This small molecule binds to this protein.
Small molecule (SMILES): CC(=O)N[C@H]1[C@H](O[C@H]2[C@H](O)[C@@H](NC(C)=O)CO[C@@H]2CO)O[C@H](CO)[C@@H](O[C@@H]2O[C@H](CO)[C@@H](O)[C@H](O[C@H]3O[C@H](CO)[C@@H](O)[C@H](O)[C@@H]3O)[C@@H]2O)[C@@H]1O

Sequence of chain 1.A:
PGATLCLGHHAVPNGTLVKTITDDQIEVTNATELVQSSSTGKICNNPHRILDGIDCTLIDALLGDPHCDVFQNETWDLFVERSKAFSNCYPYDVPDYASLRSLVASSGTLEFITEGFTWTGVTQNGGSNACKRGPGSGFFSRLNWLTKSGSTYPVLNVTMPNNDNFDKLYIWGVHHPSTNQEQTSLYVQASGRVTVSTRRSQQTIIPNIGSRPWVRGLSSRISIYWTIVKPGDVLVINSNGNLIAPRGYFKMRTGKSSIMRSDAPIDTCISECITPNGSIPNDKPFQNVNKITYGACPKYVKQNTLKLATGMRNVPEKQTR

Binding-site contacts:
Ligand atom C6 contacts residue THR159 of chain 1.E at 3.6 Å.
Ligand atom C8 contacts residue TRP214 of chain 1.A at 4.4 Å (hydrophobic).
Ligand atom O7 contacts residue PRO213 of chain 1.A at 3.3 Å.
Ligand atom O7 contacts residue TRP214 of chain 1.A at 2.8 Å (h-bond).
Ligand atom C2 contacts residue TRP214 of chain 1.A at 3.9 Å (hydrophobic).
Ligand atom O7 contacts residue ASN157 of chain 1.E at 3.9 Å.
Ligand atom C3 contacts residue TRP214 of chain 1.A at 4.1 Å (hydrophobic).
Ligand atom O5 contacts residue ASN157 of chain 1.E at 2.2 Å (h-bond).
Ligand atom O7 contacts residue ARG212 of chain 1.A at 3.8 Å.
Ligand atom C7 contacts residue SER211 of chain 1.A at 3.6 Å.
Ligand atom O6 contacts residue THR159 of chain 1.E at 4.3 Å.
Ligand atom C8 contacts residue VAL234 of chain 1.E at 4.0 Å (hydrophobic).
Ligand atom C4 contacts residue TRP214 of chain 1.A at 4.0 Å (hydrophobic).
Ligand atom C8 contacts residue THR159 of chain 1.E at 3.5 Å.
Ligand atom C3 contacts residue ASN157 of chain 1.E at 3.8 Å.
Ligand atom C5 contacts residue ASN157 of chain 1.E at 3.6 Å.
Ligand atom O4 contacts residue TRP214 of chain 1.A at 3.5 Å.
Ligand atom C8 contacts residue THR179 of chain 1.A at 4.2 Å.
Ligand atom C2 contacts residue TRP214 of chain 1.A at 4.4 Å (hydrophobic).
Ligand atom O3 contacts residue SER211 of chain 1.A at 4.4 Å.
Ligand atom C8 contacts residue SER211 of chain 1.A at 3.7 Å.
Ligand atom O6 contacts residue TRP214 of chain 1.A at 4.2 Å.
Ligand atom N2 contacts residue TRP214 of chain 1.A at 4.2 Å.
Ligand atom C3 contacts residue TRP214 of chain 1.A at 3.9 Å (hydrophobic).
Ligand atom N2 contacts residue SER211 of chain 1.A at 2.7 Å (h-bond).
Ligand atom C3 contacts residue SER211 of chain 1.A at 3.8 Å.
Ligand atom C4 contacts residue TRP214 of chain 1.A at 4.2 Å (hydrophobic).
Ligand atom C7 contacts residue PRO213 of chain 1.A at 4.1 Å (hydrophobic).
Ligand atom C5 contacts residue TRP214 of chain 1.A at 4.1 Å (hydrophobic).
Ligand atom C7 contacts residue ASN157 of chain 1.E at 3.6 Å.
Ligand atom C1 contacts residue SER211 of chain 1.A at 3.5 Å.
Ligand atom C8 contacts residue PRO213 of chain 1.A at 4.2 Å (hydrophobic).
Ligand atom O3 contacts residue TRP214 of chain 1.A at 3.5 Å.
Ligand atom N2 contacts residue ASN157 of chain 1.E at 3.0 Å (h-bond).
Ligand atom C2 contacts residue ASN157 of chain 1.E at 2.5 Å.
Ligand atom C1 contacts residue ASN157 of chain 1.E at 1.4 Å.
Ligand atom C1 contacts residue TRP214 of chain 1.A at 4.1 Å (hydrophobic).
Ligand atom C7 contacts residue TRP214 of chain 1.A at 3.7 Å (hydrophobic).
Ligand atom C4 contacts residue ASN157 of chain 1.E at 4.2 Å.
Ligand atom C2 contacts residue SER211 of chain 1.A at 3.5 Å.

Sequence of chain 1.E:
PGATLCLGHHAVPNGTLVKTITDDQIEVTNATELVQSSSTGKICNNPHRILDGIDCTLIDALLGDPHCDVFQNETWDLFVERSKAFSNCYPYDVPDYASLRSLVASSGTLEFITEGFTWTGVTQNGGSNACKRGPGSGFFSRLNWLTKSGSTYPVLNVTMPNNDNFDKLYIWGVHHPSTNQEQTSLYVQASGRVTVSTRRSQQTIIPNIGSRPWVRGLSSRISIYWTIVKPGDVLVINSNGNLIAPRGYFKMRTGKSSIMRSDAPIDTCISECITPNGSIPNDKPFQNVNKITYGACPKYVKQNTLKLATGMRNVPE